Sequence of chain 1.B:
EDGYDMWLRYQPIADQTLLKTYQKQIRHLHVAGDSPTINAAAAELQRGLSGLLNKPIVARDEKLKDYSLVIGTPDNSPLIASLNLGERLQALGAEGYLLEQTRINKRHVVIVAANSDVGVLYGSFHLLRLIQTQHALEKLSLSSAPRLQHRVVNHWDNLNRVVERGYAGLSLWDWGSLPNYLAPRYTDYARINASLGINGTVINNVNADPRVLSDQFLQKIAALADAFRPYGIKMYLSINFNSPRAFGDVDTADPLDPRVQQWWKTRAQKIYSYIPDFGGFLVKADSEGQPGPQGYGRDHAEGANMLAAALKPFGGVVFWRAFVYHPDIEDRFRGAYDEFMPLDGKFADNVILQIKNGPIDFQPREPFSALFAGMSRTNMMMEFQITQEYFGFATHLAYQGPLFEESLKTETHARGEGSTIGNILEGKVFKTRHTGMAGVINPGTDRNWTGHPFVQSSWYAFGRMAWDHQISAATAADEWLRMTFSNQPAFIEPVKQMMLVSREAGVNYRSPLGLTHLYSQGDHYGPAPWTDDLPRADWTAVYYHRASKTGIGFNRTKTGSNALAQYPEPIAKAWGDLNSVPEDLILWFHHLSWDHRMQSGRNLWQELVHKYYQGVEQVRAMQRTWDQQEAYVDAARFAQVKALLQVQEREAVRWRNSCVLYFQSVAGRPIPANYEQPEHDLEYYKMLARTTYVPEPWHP

This protein binds this small molecule.
Small molecule (SMILES): CO[C@@H]1OC[C@@H](O)[C@H](O)[C@H]1O

Binding-site contacts:
Ligand atom O3 contacts residue ARG332 of chain 1.B at 2.9 Å (salt-bridge).
Ligand atom O4 contacts residue ARG332 of chain 1.B at 2.7 Å (salt-bridge).
Ligand atom C4 contacts residue TYR390 of chain 1.B at 4.1 Å (hydrophobic).
Ligand atom O3 contacts residue PHE323 of chain 1.B at 3.7 Å.
Ligand atom C4 contacts residue ASP361 of chain 1.B at 3.8 Å.
Ligand atom O4 contacts residue ASP538 of chain 1.B at 4.1 Å.
Ligand atom O3 contacts residue ASP361 of chain 1.B at 2.6 Å (salt-bridge).
Ligand atom C3 contacts residue ASP361 of chain 1.B at 3.5 Å.
Ligand atom C5 contacts residue HIS524 of chain 1.B at 3.8 Å.
Ligand atom C5 contacts residue TRP539 of chain 1.B at 3.8 Å (hydrophobic).
Ligand atom C4 contacts residue ARG332 of chain 1.B at 3.9 Å.
Ligand atom O2 contacts residue BDP1 of chain 1.O at 3.4 Å (h-bond).
Ligand atom C5 contacts residue HIS517 of chain 1.B at 3.9 Å.
Ligand atom O5 contacts residue HIS524 of chain 1.B at 3.1 Å.
Ligand atom O4 contacts residue TRP539 of chain 1.B at 3.5 Å.
Ligand atom C5 contacts residue GLN521 of chain 1.B at 3.2 Å.
Ligand atom C1 contacts residue TRP539 of chain 1.B at 3.9 Å (hydrophobic).
Ligand atom C1 contacts residue HIS524 of chain 1.B at 3.8 Å.
Ligand atom O5 contacts residue GLN521 of chain 1.B at 3.2 Å (h-bond).
Ligand atom O3 contacts residue GLU288 of chain 1.B at 3.4 Å (salt-bridge).
Ligand atom C2 contacts residue GLU288 of chain 1.B at 3.6 Å.
Ligand atom O4 contacts residue HIS517 of chain 1.B at 2.7 Å (h-bond).
Ligand atom C1 contacts residue BDP1 of chain 1.O at 4.0 Å.
Ligand atom C4 contacts residue TRP539 of chain 1.B at 4.1 Å (hydrophobic).
Ligand atom C1 contacts residue ARG165 of chain 1.B at 3.6 Å.
Ligand atom C2 contacts residue TYR390 of chain 1.B at 4.3 Å (hydrophobic).
Ligand atom O1 contacts residue ARG165 of chain 1.B at 3.0 Å (salt-bridge).
Ligand atom C3 contacts residue GLU288 of chain 1.B at 3.5 Å.
Ligand atom O1 contacts residue BDP1 of chain 1.O at 3.5 Å (h-bond).
Ligand atom C2 contacts residue HIS524 of chain 1.B at 4.1 Å.
Ligand atom C2 contacts residue BDP1 of chain 1.O at 3.4 Å.
Ligand atom C4 contacts residue HIS517 of chain 1.B at 3.5 Å.
Ligand atom C3 contacts residue ARG332 of chain 1.B at 3.9 Å.
Ligand atom C3 contacts residue TRP539 of chain 1.B at 3.8 Å (hydrophobic).
Ligand atom O1 contacts residue HIS524 of chain 1.B at 3.6 Å (h-bond).
Ligand atom O2 contacts residue GLU288 of chain 1.B at 2.6 Å (salt-bridge).
Ligand atom C3 contacts residue TYR325 of chain 1.B at 3.6 Å (hydrophobic).
Ligand atom C2 contacts residue ASP361 of chain 1.B at 3.8 Å.
Ligand atom O3 contacts residue BDP1 of chain 1.O at 4.3 Å.
Ligand atom O3 contacts residue TYR325 of chain 1.B at 3.6 Å.